Binding-site contacts:
Ligand atom C8 contacts residue TYR106 of chain 1.F at 4.0 Å (hydrophobic).
Ligand atom C8 contacts residue GLN236 of chain 1.F at 3.7 Å.
Ligand atom O9 contacts residue TYR106 of chain 1.F at 3.1 Å (h-bond).
Ligand atom C10 contacts residue TRP163 of chain 1.F at 4.1 Å (hydrophobic).
Ligand atom O1A contacts residue GLN147 of chain 1.F at 3.9 Å.
Ligand atom O9 contacts residue GLY238 of chain 1.F at 3.7 Å.
Ligand atom O1A contacts residue GLN236 of chain 1.F at 2.3 Å (h-bond).
Ligand atom O9 contacts residue ASN196 of chain 1.F at 3.6 Å.
Ligand atom O1B contacts residue SER146 of chain 1.F at 3.0 Å (h-bond).
Ligand atom C6 contacts residue GLY145 of chain 1.F at 3.9 Å.
Ligand atom C1 contacts residue GLN147 of chain 1.F at 3.6 Å.
Ligand atom O4 contacts residue GLY235 of chain 1.F at 4.0 Å.
Ligand atom O4 contacts residue GLY145 of chain 1.F at 3.4 Å (h-bond).
Ligand atom O8 contacts residue GLN236 of chain 1.F at 2.6 Å (h-bond).
Ligand atom O10 contacts residue LEU204 of chain 1.F at 3.2 Å.
Ligand atom C8 contacts residue GLU200 of chain 1.F at 3.8 Å.
Ligand atom O8 contacts residue TYR106 of chain 1.F at 3.6 Å (h-bond).
Ligand atom O6 contacts residue GLN147 of chain 1.F at 4.0 Å.
Ligand atom C11 contacts residue GLY144 of chain 1.F at 3.1 Å.
Ligand atom N5 contacts residue TRP163 of chain 1.F at 4.0 Å.
Ligand atom C7 contacts residue TRP163 of chain 1.F at 3.8 Å (hydrophobic).
Ligand atom C5 contacts residue GLY145 of chain 1.F at 3.4 Å.
Ligand atom N5 contacts residue GLY145 of chain 1.F at 2.7 Å (h-bond).
Ligand atom C9 contacts residue HIS193 of chain 1.F at 3.8 Å.
Ligand atom C4 contacts residue SER146 of chain 1.F at 4.1 Å.
Ligand atom C11 contacts residue TRP163 of chain 1.F at 3.9 Å (hydrophobic).
Ligand atom O1A contacts residue SER146 of chain 1.F at 2.3 Å (h-bond).
Ligand atom O1B contacts residue GLN236 of chain 1.F at 3.7 Å.
Ligand atom O9 contacts residue GLU200 of chain 1.F at 2.7 Å (salt-bridge).
Ligand atom O1B contacts residue GLN147 of chain 1.F at 2.7 Å (h-bond).
Ligand atom C1 contacts residue GLN236 of chain 1.F at 3.3 Å.
Ligand atom O9 contacts residue GLN236 of chain 1.F at 3.5 Å (h-bond).
Ligand atom O8 contacts residue SER146 of chain 1.F at 3.6 Å (h-bond).
Ligand atom C10 contacts residue GLY145 of chain 1.F at 3.8 Å.
Ligand atom O7 contacts residue LEU204 of chain 1.F at 3.9 Å.
Ligand atom C4 contacts residue GLY145 of chain 1.F at 3.3 Å.
Ligand atom C1 contacts residue SER146 of chain 1.F at 3.0 Å.
Ligand atom C9 contacts residue TYR106 of chain 1.F at 3.1 Å (hydrophobic).
Ligand atom C11 contacts residue GLY145 of chain 1.F at 3.9 Å.
Ligand atom C9 contacts residue GLU200 of chain 1.F at 2.6 Å.

The small molecule below binds the protein below.
Small molecule (SMILES): CC(=O)N[C@H]1[C@H]([C@H](O)[C@H](O)CO)O[C@@](OC[C@H]2O[C@@H](O)[C@H](O)[C@@H](O)[C@H]2O)(C(=O)O)C[C@@H]1O

Sequence of chain 1.F:
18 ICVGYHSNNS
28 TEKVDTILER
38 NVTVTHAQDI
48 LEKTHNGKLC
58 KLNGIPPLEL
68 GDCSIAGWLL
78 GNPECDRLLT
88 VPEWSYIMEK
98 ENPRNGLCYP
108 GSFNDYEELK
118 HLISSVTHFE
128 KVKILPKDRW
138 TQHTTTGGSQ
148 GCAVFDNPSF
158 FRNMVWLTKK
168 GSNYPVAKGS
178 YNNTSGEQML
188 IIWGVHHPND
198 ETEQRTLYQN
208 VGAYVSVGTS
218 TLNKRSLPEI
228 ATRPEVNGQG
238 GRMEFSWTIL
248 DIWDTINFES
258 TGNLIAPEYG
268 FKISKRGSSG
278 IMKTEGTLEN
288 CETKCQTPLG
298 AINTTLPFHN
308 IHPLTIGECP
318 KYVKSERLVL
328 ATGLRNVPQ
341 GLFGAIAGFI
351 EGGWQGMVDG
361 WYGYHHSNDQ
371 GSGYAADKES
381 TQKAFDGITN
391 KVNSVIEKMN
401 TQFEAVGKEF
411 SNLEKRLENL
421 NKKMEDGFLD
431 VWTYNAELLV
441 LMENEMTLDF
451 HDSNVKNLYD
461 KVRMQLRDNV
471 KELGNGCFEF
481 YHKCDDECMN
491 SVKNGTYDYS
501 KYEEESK